Binding-site contacts:
Ligand atom O2G contacts residue THR35 of chain 1.A at 3.4 Å (h-bond).
Ligand atom N1 contacts residue TYR23 of chain 1.A at 3.3 Å.
Ligand atom N7 contacts residue CYS18 of chain 1.A at 3.2 Å (h-bond).
Ligand atom O6 contacts residue LEU19 of chain 1.A at 2.9 Å.
Ligand atom O3A contacts residue CYS18 of chain 1.A at 3.4 Å.
Ligand atom C8 contacts residue CYS18 of chain 1.A at 3.1 Å (hydrophobic).
Ligand atom N3 contacts residue SER158 of chain 1.A at 3.2 Å.
Ligand atom N2 contacts residue CYS157 of chain 1.A at 3.4 Å (h-bond).
Ligand atom C6 contacts residue CYS157 of chain 1.A at 3.0 Å (hydrophobic).
Ligand atom O2' contacts residue ALA159 of chain 1.A at 3.1 Å.
Ligand atom O6 contacts residue CYS157 of chain 1.A at 3.5 Å (h-bond).
Ligand atom C2 contacts residue CYS157 of chain 1.A at 2.9 Å (hydrophobic).
Ligand atom O6 contacts residue GLU156 of chain 1.A at 3.2 Å.
Ligand atom C2 contacts residue SER158 of chain 1.A at 3.4 Å.
Ligand atom O2' contacts residue CYS18 of chain 1.A at 3.1 Å (h-bond).
Ligand atom C4 contacts residue THR115 of chain 1.A at 3.3 Å.
Ligand atom C5' contacts residue ALA13 of chain 1.A at 3.5 Å (hydrophobic).
Ligand atom C8 contacts residue THR115 of chain 1.A at 3.0 Å.
Ligand atom O2' contacts residue SER22 of chain 1.A at 3.1 Å.
Ligand atom O5' contacts residue ALA13 of chain 1.A at 3.2 Å.
Ligand atom N3 contacts residue ALA159 of chain 1.A at 2.7 Å (h-bond).
Ligand atom O3' contacts residue PHE28 of chain 1.A at 3.0 Å.
Ligand atom O2B contacts residue MG1 of chain 1.D at 2.4 Å.
Ligand atom O6 contacts residue VAL113 of chain 1.A at 3.4 Å.
Ligand atom N1 contacts residue CYS157 of chain 1.A at 2.5 Å (h-bond).
Ligand atom O1B contacts residue ALA13 of chain 1.A at 3.0 Å (h-bond).
Ligand atom O5' contacts residue CYS18 of chain 1.A at 3.1 Å.
Ligand atom C6 contacts residue LEU19 of chain 1.A at 3.4 Å (hydrophobic).
Ligand atom C6 contacts residue THR115 of chain 1.A at 3.2 Å.
Ligand atom C2' contacts residue CYS18 of chain 1.A at 3.0 Å (hydrophobic).
Ligand atom O2B contacts residue THR17 of chain 1.A at 3.2 Å.
Ligand atom N2 contacts residue TYR23 of chain 1.A at 3.4 Å.
Ligand atom N2 contacts residue GLN162 of chain 1.A at 3.2 Å (h-bond).
Ligand atom N2 contacts residue SER158 of chain 1.A at 3.5 Å (h-bond).
Ligand atom C2 contacts residue ALA159 of chain 1.A at 3.4 Å (hydrophobic).
Ligand atom O2G contacts residue MG1 of chain 1.D at 2.4 Å.
Ligand atom PG contacts residue MG1 of chain 1.D at 3.3 Å.
Ligand atom N7 contacts residue THR115 of chain 1.A at 2.5 Å (h-bond).
Ligand atom O6 contacts residue THR115 of chain 1.A at 3.2 Å.
Ligand atom C5 contacts residue THR115 of chain 1.A at 2.7 Å.

Sequence of chain 1.A:
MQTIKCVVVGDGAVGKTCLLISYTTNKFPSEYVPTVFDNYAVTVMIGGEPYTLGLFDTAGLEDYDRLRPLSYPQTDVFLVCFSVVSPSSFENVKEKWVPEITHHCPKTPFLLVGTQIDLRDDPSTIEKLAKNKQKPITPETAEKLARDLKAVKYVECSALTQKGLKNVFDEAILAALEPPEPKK

A small-molecule ligand and the protein it binds are described below.
Small molecule (SMILES): Nc1nc2c(ncn2[C@@H]2O[C@H](CO[P](=O)(O)O[P](=O)(O)NP(=O)(O)O)[C@@H](O)[C@H]2O)c(=O)[nH]1